Binding-site contacts:
Ligand atom CG2 contacts residue GLY182 of chain 2.A at 3.8 Å.
Ligand atom CG contacts residue MET385 of chain 2.A at 3.8 Å (hydrophobic).
Ligand atom O contacts residue MET385 of chain 2.A at 3.2 Å.
Ligand atom CE contacts residue PRO386 of chain 2.A at 3.4 Å (hydrophobic).
Ligand atom CD2 contacts residue ARG160 of chain 2.A at 3.4 Å.
Ligand atom CB contacts residue GLY182 of chain 2.A at 3.6 Å.
Ligand atom CB contacts residue GLY182 of chain 2.A at 3.1 Å.
Ligand atom CD contacts residue PRO386 of chain 2.A at 3.4 Å (hydrophobic).
Ligand atom N contacts residue PHE259 of chain 2.A at 3.9 Å.
Ligand atom C contacts residue GLY182 of chain 2.A at 3.6 Å.
Ligand atom CA contacts residue GLY182 of chain 2.A at 3.8 Å.
Ligand atom C contacts residue MET385 of chain 2.A at 3.6 Å (hydrophobic).
Ligand atom CG1 contacts residue HIS183 of chain 2.A at 3.6 Å.
Ligand atom CD2 contacts residue MET385 of chain 2.A at 3.5 Å (hydrophobic).
Ligand atom CD1 contacts residue PHE259 of chain 2.A at 3.4 Å (hydrophobic).
Ligand atom CG contacts residue MET385 of chain 2.A at 3.6 Å (hydrophobic).
Ligand atom O contacts residue LYS388 of chain 2.A at 3.1 Å (salt-bridge).
Ligand atom O contacts residue GLY182 of chain 2.A at 3.9 Å.
Ligand atom N contacts residue GLY182 of chain 2.A at 2.8 Å (h-bond).
Ligand atom CG contacts residue PHE259 of chain 2.A at 3.5 Å (hydrophobic).
Ligand atom CD1 contacts residue LEU185 of chain 2.A at 3.9 Å (hydrophobic).
Ligand atom CG contacts residue PHE259 of chain 2.A at 3.6 Å (hydrophobic).
Ligand atom CA contacts residue MET385 of chain 2.A at 3.9 Å (hydrophobic).
Ligand atom O contacts residue PHE259 of chain 2.A at 3.3 Å.
Ligand atom O contacts residue HIS183 of chain 2.A at 3.8 Å.
Ligand atom CG contacts residue PRO386 of chain 2.A at 3.2 Å (hydrophobic).
Ligand atom CE contacts residue ALA258 of chain 2.A at 3.7 Å (hydrophobic).
Ligand atom CD1 contacts residue ARG184 of chain 2.A at 3.6 Å.
Ligand atom CG2 contacts residue HIS183 of chain 2.A at 3.9 Å.
Ligand atom CB contacts residue MET385 of chain 2.A at 3.8 Å (hydrophobic).
Ligand atom CD2 contacts residue ARG160 of chain 2.A at 3.6 Å.
Ligand atom CA contacts residue PHE259 of chain 2.A at 3.8 Å (hydrophobic).
Ligand atom CG contacts residue GLY182 of chain 2.A at 3.6 Å.
Ligand atom CD2 contacts residue VAL383 of chain 2.A at 3.9 Å (hydrophobic).
Ligand atom N contacts residue MET385 of chain 2.A at 3.4 Å.
Ligand atom O contacts residue MET385 of chain 2.A at 3.7 Å.
Ligand atom O contacts residue VAL387 of chain 2.A at 3.6 Å.
Ligand atom CA contacts residue GLY182 of chain 2.A at 3.4 Å.
Ligand atom C contacts residue PHE259 of chain 2.A at 3.6 Å (hydrophobic).
Ligand atom CD1 contacts residue THR180 of chain 2.A at 3.7 Å.

Sequence of chain 2.A:
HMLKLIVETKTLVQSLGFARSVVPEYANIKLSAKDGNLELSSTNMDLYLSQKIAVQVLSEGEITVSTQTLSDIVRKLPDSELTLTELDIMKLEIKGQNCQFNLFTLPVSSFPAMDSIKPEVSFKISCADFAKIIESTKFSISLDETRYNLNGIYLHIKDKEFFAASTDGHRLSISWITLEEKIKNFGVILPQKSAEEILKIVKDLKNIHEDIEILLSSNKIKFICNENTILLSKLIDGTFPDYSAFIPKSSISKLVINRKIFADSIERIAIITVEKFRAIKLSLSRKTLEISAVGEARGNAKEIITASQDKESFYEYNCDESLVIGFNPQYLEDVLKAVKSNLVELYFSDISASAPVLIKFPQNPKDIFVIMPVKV

This small molecule binds to this protein.
Small molecule (SMILES): CC(=O)N(C)[C@H](C(=O)N1C[C@H](C)C[C@H]1C(=O)N(C)[C@@H]1C(=O)N[C@@H](CC(C)C)C(=O)N2C[C@H](C)C[C@H]2C(=O)N[C@@H](CC(C)C)C(=O)N(C)[C@@H](C(C)C)C(=O)N2CCC[C@H]2C(=O)N(C)[C@H](CC(C)C)C(=O)NCC(=O)O[C@@H]1C)C(C)C